Sequence of chain 3.D:
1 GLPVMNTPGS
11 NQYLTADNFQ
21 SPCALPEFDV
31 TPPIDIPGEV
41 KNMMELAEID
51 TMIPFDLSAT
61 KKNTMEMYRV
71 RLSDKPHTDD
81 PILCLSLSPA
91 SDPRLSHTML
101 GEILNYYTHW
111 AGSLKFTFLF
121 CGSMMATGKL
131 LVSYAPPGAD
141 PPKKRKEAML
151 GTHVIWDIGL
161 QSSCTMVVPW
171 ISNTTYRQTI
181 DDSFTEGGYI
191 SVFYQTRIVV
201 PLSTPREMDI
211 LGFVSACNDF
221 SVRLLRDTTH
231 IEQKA

Sequence of chain 3.B:
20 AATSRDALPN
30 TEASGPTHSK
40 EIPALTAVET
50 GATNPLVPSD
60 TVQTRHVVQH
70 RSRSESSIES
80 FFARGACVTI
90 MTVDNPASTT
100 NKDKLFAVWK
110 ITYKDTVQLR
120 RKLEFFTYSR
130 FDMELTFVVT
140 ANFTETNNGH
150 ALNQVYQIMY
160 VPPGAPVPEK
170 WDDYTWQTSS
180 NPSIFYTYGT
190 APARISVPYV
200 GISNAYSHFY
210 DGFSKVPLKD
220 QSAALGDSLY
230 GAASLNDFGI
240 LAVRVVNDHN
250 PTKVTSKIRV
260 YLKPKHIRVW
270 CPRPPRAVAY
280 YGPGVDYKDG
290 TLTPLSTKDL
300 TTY

The small molecule below binds the protein below.
Small molecule (SMILES): CCOC(=O)c1ccc(OCCC2CCN(c3ccc(C)nn3)CC2)cc1

Binding-site contacts:
Ligand atom C11 contacts residue LEU134 of chain 3.B at 3.8 Å (hydrophobic).
Ligand atom N3 contacts residue TYR159 of chain 3.B at 3.9 Å.
Ligand atom C21 contacts residue TYR112 of chain 3.B at 3.3 Å (hydrophobic).
Ligand atom C5 contacts residue VAL196 of chain 3.B at 3.8 Å (hydrophobic).
Ligand atom N3 contacts residue ILE194 of chain 3.B at 3.6 Å.
Ligand atom C11 contacts residue ILE110 of chain 3.B at 3.6 Å (hydrophobic).
Ligand atom C10 contacts residue MET132 of chain 3.B at 3.3 Å (hydrophobic).
Ligand atom C8 contacts residue VAL196 of chain 3.B at 3.6 Å (hydrophobic).
Ligand atom O14 contacts residue MET132 of chain 3.B at 3.4 Å.
Ligand atom C17 contacts residue TYR112 of chain 3.B at 3.8 Å (hydrophobic).
Ligand atom C19 contacts residue TYR205 of chain 3.B at 3.7 Å (hydrophobic).
Ligand atom C17 contacts residue PHE237 of chain 3.B at 3.7 Å (hydrophobic).
Ligand atom N4 contacts residue LEU134 of chain 3.B at 3.7 Å.
Ligand atom N6 contacts residue VAL196 of chain 3.B at 3.9 Å.
Ligand atom C13 contacts residue VAL199 of chain 3.B at 3.7 Å (hydrophobic).
Ligand atom C8 contacts residue VAL199 of chain 3.B at 3.7 Å (hydrophobic).
Ligand atom C2 contacts residue ILE194 of chain 3.B at 3.5 Å (hydrophobic).
Ligand atom C1 contacts residue PRO181 of chain 3.B at 3.7 Å (hydrophobic).
Ligand atom C7 contacts residue TYR159 of chain 3.B at 3.7 Å (hydrophobic).
Ligand atom N4 contacts residue LEU240 of chain 3.B at 3.6 Å.
Ligand atom C18 contacts residue PHE237 of chain 3.B at 3.6 Å (hydrophobic).
Ligand atom C20 contacts residue TYR205 of chain 3.B at 3.5 Å (hydrophobic).
Ligand atom C3 contacts residue TYR159 of chain 3.B at 3.6 Å (hydrophobic).
Ligand atom O22 contacts residue TYR112 of chain 3.B at 3.5 Å.
Ligand atom C4 contacts residue VAL196 of chain 3.B at 3.9 Å (hydrophobic).
Ligand atom C25 contacts residue ASP236 of chain 3.B at 3.5 Å.
Ligand atom N3 contacts residue LEU240 of chain 3.B at 3.5 Å.
Ligand atom C7 contacts residue VAL196 of chain 3.B at 3.6 Å (hydrophobic).
Ligand atom C25 contacts residue SER206 of chain 3.B at 3.8 Å.
Ligand atom O23 contacts residue PHE237 of chain 3.B at 3.8 Å.
Ligand atom O22 contacts residue TYR205 of chain 3.B at 3.8 Å.
Ligand atom C21 contacts residue PHE237 of chain 3.B at 3.7 Å (hydrophobic).
Ligand atom C10 contacts residue ILE110 of chain 3.B at 3.5 Å (hydrophobic).
Ligand atom C4 contacts residue TYR159 of chain 3.B at 3.5 Å (hydrophobic).
Ligand atom O23 contacts residue TYR112 of chain 3.B at 3.5 Å.
Ligand atom C13 contacts residue MET132 of chain 3.B at 3.8 Å (hydrophobic).
Ligand atom C18 contacts residue TYR112 of chain 3.B at 3.7 Å (hydrophobic).
Ligand atom C2 contacts residue TYR159 of chain 3.B at 3.5 Å (hydrophobic).
Ligand atom C12 contacts residue PHE237 of chain 3.B at 3.5 Å (hydrophobic).
Ligand atom C3 contacts residue ALA24 of chain 3.D at 3.5 Å (hydrophobic).